Sequence of chain 1.A:
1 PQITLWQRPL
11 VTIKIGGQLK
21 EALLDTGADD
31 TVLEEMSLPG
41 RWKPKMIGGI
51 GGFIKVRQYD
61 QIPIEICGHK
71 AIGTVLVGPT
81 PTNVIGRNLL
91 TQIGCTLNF

Sequence of chain 1.B:
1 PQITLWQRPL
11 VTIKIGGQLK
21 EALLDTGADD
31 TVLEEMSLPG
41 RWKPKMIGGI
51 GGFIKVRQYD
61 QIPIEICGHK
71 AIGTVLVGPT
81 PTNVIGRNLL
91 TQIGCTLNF

Binding-site contacts:
Ligand atom OAI contacts residue ASP25 of chain 1.A at 2.9 Å (salt-bridge).
Ligand atom CBW contacts residue GLY48 of chain 1.A at 3.0 Å.
Ligand atom NBB contacts residue ASP30 of chain 1.B at 2.3 Å (salt-bridge).
Ligand atom OAG contacts residue ILE50 of chain 1.A at 3.3 Å.
Ligand atom OAI contacts residue GLY27 of chain 1.A at 3.3 Å.
Ligand atom NBA contacts residue GLY48 of chain 1.A at 2.7 Å (h-bond).
Ligand atom CBP contacts residue GLY27 of chain 1.B at 3.6 Å.
Ligand atom CAM contacts residue THR82 of chain 1.B at 3.4 Å.
Ligand atom CAA contacts residue GLY48 of chain 1.A at 3.1 Å.
Ligand atom OAH contacts residue ILE50 of chain 1.A at 3.3 Å.
Ligand atom CBT contacts residue GLY48 of chain 1.A at 3.4 Å.
Ligand atom OBE contacts residue ASP29 of chain 1.A at 2.8 Å (salt-bridge).
Ligand atom CAY contacts residue ASP25 of chain 1.B at 2.9 Å.
Ligand atom OAI contacts residue ASP25 of chain 1.B at 2.4 Å (salt-bridge).
Ligand atom CBS contacts residue GLY48 of chain 1.A at 3.0 Å.
Ligand atom CBQ contacts residue ASP25 of chain 1.B at 3.1 Å.
Ligand atom OAH contacts residue GLY49 of chain 1.B at 2.9 Å.
Ligand atom CBM contacts residue ASP30 of chain 1.B at 3.3 Å.
Ligand atom CAR contacts residue ALA28 of chain 1.B at 3.2 Å (hydrophobic).
Ligand atom OAH contacts residue GLY48 of chain 1.B at 3.6 Å.
Ligand atom CAS contacts residue GLY48 of chain 1.B at 3.5 Å.
Ligand atom CAU contacts residue GLY27 of chain 1.A at 3.6 Å.
Ligand atom CBV contacts residue ASP29 of chain 1.A at 3.4 Å.
Ligand atom OBF contacts residue ASP30 of chain 1.A at 3.4 Å (salt-bridge).
Ligand atom CAR contacts residue ASP30 of chain 1.B at 3.2 Å.
Ligand atom CAB contacts residue ASP30 of chain 1.B at 3.1 Å.
Ligand atom CAQ contacts residue ALA28 of chain 1.B at 3.4 Å (hydrophobic).
Ligand atom NBB contacts residue ASP29 of chain 1.B at 3.6 Å.
Ligand atom OBF contacts residue ASP29 of chain 1.A at 3.2 Å (salt-bridge).
Ligand atom NAZ contacts residue ASP30 of chain 1.B at 2.9 Å (salt-bridge).
Ligand atom CAX contacts residue GLY27 of chain 1.B at 3.4 Å.
Ligand atom CAN contacts residue ILE50 of chain 1.A at 3.6 Å (hydrophobic).
Ligand atom CAD contacts residue ASP25 of chain 1.A at 3.6 Å.
Ligand atom CAW contacts residue ASP25 of chain 1.B at 3.1 Å.
Ligand atom OBD contacts residue GLY48 of chain 1.A at 3.1 Å (h-bond).
Ligand atom NBC contacts residue GLY27 of chain 1.A at 3.2 Å (h-bond).
Ligand atom CBQ contacts residue ASP25 of chain 1.A at 3.5 Å.
Ligand atom CAN contacts residue GLY49 of chain 1.A at 3.4 Å.
Ligand atom CAA contacts residue GLY49 of chain 1.A at 3.7 Å.
Ligand atom CAO contacts residue GLY27 of chain 1.A at 3.7 Å.

A small-molecule ligand and the protein it binds are described below.
Small molecule (SMILES): C/N=c1/[nH]c2ccc(S(=O)(=O)N(CC(C)C)C[C@@H](O)[C@H](Cc3ccccc3)NC(=O)O[C@H]3CO[C@H]4OC[C@H](OCC(=O)NC)[C@H]43)cc2o1